The protein below binds the small molecule below.
Small molecule (SMILES): C[C@H](N)C(=O)N[C@@H](C)C(=O)N[C@H](C(=O)N[C@H](C(=O)N[C@H](C(=O)N[C@H](C(=O)N1CCC[C@H]1C(=O)N[C@@H](C)C(=O)N1CCC[C@H]1C(=O)N[C@@H](C)C(=O)N[C@@H](CCCCN)C(N)=O)[C@@H](C)O)[C@@H](C)O)[C@@H](C)O)[C@@H](C)O

Sequence of chain 1.E:
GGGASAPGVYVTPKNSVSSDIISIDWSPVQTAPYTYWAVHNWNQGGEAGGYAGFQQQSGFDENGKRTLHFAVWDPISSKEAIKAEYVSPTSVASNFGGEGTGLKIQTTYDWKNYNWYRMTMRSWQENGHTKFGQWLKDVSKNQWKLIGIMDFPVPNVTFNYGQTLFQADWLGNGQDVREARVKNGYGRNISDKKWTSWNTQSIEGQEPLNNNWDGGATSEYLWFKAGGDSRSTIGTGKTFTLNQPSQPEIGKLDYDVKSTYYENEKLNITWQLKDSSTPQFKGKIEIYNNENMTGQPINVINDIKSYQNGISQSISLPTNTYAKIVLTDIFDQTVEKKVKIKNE

Binding-site contacts:
Ligand atom N contacts residue A2G1 of chain 1.YA at 3.7 Å.
Ligand atom CA contacts residue A2G1 of chain 1.XA at 3.8 Å.
Ligand atom CG2 contacts residue A2G1 of chain 1.YA at 3.4 Å.
Ligand atom CA contacts residue A2G1 of chain 1.YA at 3.5 Å.
Ligand atom O contacts residue PHE166 of chain 1.E at 3.6 Å.
Ligand atom O contacts residue GLU99 of chain 1.E at 3.7 Å.
Ligand atom N contacts residue GLU99 of chain 1.E at 3.0 Å (salt-bridge).
Ligand atom O contacts residue A2G1 of chain 1.ZA at 3.4 Å.
Ligand atom CG2 contacts residue A2G1 of chain 1.ZA at 3.4 Å.
Ligand atom CA contacts residue A2G1 of chain 1.ZA at 3.6 Å.
Ligand atom CB contacts residue GLN44 of chain 1.E at 3.4 Å.
Ligand atom CG2 contacts residue GLY98 of chain 1.E at 3.8 Å.
Ligand atom O contacts residue A2G1 of chain 1.YA at 3.5 Å (h-bond).
Ligand atom OG1 contacts residue TYR51 of chain 1.E at 3.4 Å (h-bond).
Ligand atom OG1 contacts residue A2G1 of chain 1.XA at 1.4 Å.
Ligand atom O contacts residue A2G1 of chain 1.XA at 3.8 Å.
Ligand atom O contacts residue A2G1 of chain 1.ZA at 3.6 Å.
Ligand atom CB contacts residue TYR51 of chain 1.E at 3.4 Å (hydrophobic).
Ligand atom CB contacts residue A2G1 of chain 1.ZA at 2.4 Å.
Ligand atom C contacts residue TYR51 of chain 1.E at 3.6 Å (hydrophobic).
Ligand atom C contacts residue A2G1 of chain 1.YA at 3.4 Å.
Ligand atom CA contacts residue A2G1 of chain 1.ZA at 3.7 Å.
Ligand atom O contacts residue GLN44 of chain 1.E at 3.5 Å.
Ligand atom CG2 contacts residue TYR51 of chain 1.E at 3.3 Å (hydrophobic).
Ligand atom CA contacts residue GLU99 of chain 1.E at 3.5 Å.
Ligand atom CD contacts residue TYR10 of chain 1.E at 3.5 Å (hydrophobic).
Ligand atom CB contacts residue TYR10 of chain 1.E at 3.5 Å (hydrophobic).
Ligand atom OG1 contacts residue A2G1 of chain 1.YA at 1.4 Å.
Ligand atom C contacts residue A2G1 of chain 1.ZA at 3.6 Å.
Ligand atom CD contacts residue A2G1 of chain 1.ZA at 3.6 Å.
Ligand atom CB contacts residue GLU99 of chain 1.E at 3.5 Å.
Ligand atom CB contacts residue A2G1 of chain 1.XA at 2.4 Å.
Ligand atom CG2 contacts residue A2G1 of chain 1.XA at 3.0 Å.
Ligand atom O contacts residue TRP170 of chain 1.E at 3.5 Å.
Ligand atom O contacts residue TYR51 of chain 1.E at 2.6 Å (h-bond).
Ligand atom C contacts residue GLU99 of chain 1.E at 3.7 Å.
Ligand atom OG1 contacts residue GLU99 of chain 1.E at 3.6 Å.
Ligand atom OG1 contacts residue A2G1 of chain 1.ZA at 1.4 Å.
Ligand atom CG2 contacts residue TRP170 of chain 1.E at 3.8 Å (hydrophobic).
Ligand atom CB contacts residue A2G1 of chain 1.YA at 2.4 Å.